A protein and the small-molecule ligand that binds it are described below.
Small molecule (SMILES): Cc1ncc2c(c1O)C(=O)OC2

Binding-site contacts:
Ligand atom CAA contacts residue MET244 of chain 1.B at 3.9 Å (hydrophobic).
Ligand atom CAH contacts residue SER140 of chain 1.B at 3.8 Å.
Ligand atom CAH contacts residue MET150 of chain 1.B at 3.8 Å (hydrophobic).
Ligand atom CAA contacts residue THR147 of chain 1.B at 4.1 Å.
Ligand atom OAB contacts residue THR142 of chain 1.B at 3.9 Å.
Ligand atom CAI contacts residue THR142 of chain 1.B at 3.7 Å.
Ligand atom CAD contacts residue HIS196 of chain 1.B at 3.8 Å.
Ligand atom OAG contacts residue VAL91 of chain 1.B at 3.3 Å.
Ligand atom CAH contacts residue THR142 of chain 1.B at 3.9 Å.
Ligand atom CAD contacts residue LEU185 of chain 1.B at 3.6 Å (hydrophobic).
Ligand atom CAE contacts residue HIS196 of chain 1.B at 3.6 Å.
Ligand atom CAK contacts residue ASN141 of chain 1.B at 3.7 Å.
Ligand atom OAG contacts residue NAD1 of chain 1.J at 4.0 Å.
Ligand atom OAC contacts residue ASN141 of chain 1.B at 2.7 Å (h-bond).
Ligand atom CAA contacts residue LEU185 of chain 1.B at 4.0 Å (hydrophobic).
Ligand atom CAJ contacts residue HIS196 of chain 1.B at 4.0 Å.
Ligand atom CAH contacts residue TYR153 of chain 1.B at 3.6 Å (hydrophobic).
Ligand atom CAJ contacts residue LEU185 of chain 1.B at 3.9 Å (hydrophobic).
Ligand atom CAL contacts residue NAD1 of chain 1.J at 4.0 Å.
Ligand atom OAC contacts residue NAD1 of chain 1.J at 4.0 Å.
Ligand atom NAF contacts residue LEU185 of chain 1.B at 4.1 Å.
Ligand atom CAI contacts residue LEU185 of chain 1.B at 4.1 Å (hydrophobic).
Ligand atom CAI contacts residue ASN141 of chain 1.B at 4.0 Å.
Ligand atom CAJ contacts residue MET150 of chain 1.B at 3.8 Å (hydrophobic).
Ligand atom OAC contacts residue THR142 of chain 1.B at 3.1 Å.
Ligand atom CAK contacts residue THR142 of chain 1.B at 3.1 Å.
Ligand atom OAB contacts residue NAD1 of chain 1.J at 2.8 Å.
Ligand atom CAA contacts residue ASN141 of chain 1.B at 3.2 Å.
Ligand atom OAC contacts residue GLY184 of chain 1.B at 4.1 Å.
Ligand atom CAK contacts residue SER140 of chain 1.B at 4.1 Å.
Ligand atom OAG contacts residue MET150 of chain 1.B at 3.1 Å.
Ligand atom CAE contacts residue VAL91 of chain 1.B at 3.9 Å (hydrophobic).
Ligand atom CAH contacts residue NAD1 of chain 1.J at 3.3 Å.
Ligand atom OAB contacts residue SER140 of chain 1.B at 2.8 Å (h-bond).
Ligand atom CAE contacts residue MET150 of chain 1.B at 3.3 Å (hydrophobic).
Ligand atom OAC contacts residue SER140 of chain 1.B at 3.2 Å (h-bond).
Ligand atom OAC contacts residue PRO183 of chain 1.B at 3.8 Å.
Ligand atom OAG contacts residue TYR153 of chain 1.B at 3.8 Å.
Ligand atom CAL contacts residue THR142 of chain 1.B at 3.5 Å.
Ligand atom OAB contacts residue TYR153 of chain 1.B at 2.8 Å (h-bond).

Sequence of chain 1.B:
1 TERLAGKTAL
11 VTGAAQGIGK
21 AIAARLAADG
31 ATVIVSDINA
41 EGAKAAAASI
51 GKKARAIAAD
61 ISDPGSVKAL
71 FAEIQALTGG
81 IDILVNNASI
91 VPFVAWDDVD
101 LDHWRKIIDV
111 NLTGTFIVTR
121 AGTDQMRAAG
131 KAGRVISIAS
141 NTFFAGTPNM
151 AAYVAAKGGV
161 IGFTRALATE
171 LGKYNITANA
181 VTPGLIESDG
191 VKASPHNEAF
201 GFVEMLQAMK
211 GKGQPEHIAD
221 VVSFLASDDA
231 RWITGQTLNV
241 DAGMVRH